This protein binds this small molecule.
Small molecule (SMILES): O=C1[C@@H](O)[C@H](O)C(O)[C@H](O)[C@H]1O

Sequence of chain 3.B:
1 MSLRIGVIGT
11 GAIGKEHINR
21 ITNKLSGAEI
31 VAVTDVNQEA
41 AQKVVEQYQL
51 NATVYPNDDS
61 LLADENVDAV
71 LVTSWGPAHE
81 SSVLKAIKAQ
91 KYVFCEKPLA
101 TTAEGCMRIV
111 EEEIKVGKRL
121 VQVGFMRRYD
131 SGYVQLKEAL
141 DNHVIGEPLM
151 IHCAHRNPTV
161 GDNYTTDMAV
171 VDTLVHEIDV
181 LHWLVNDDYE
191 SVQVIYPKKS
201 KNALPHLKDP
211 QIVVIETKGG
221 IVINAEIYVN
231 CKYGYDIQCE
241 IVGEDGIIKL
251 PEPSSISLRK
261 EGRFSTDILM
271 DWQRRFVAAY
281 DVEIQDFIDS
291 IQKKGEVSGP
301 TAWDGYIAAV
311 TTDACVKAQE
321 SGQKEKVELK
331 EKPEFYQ

Binding-site contacts:
Ligand atom C6 contacts residue THR173 of chain 3.B at 4.3 Å.
Ligand atom C5 contacts residue TYR235 of chain 3.B at 4.1 Å (hydrophobic).
Ligand atom C3 contacts residue TYR235 of chain 3.B at 4.2 Å (hydrophobic).
Ligand atom C2 contacts residue LYS97 of chain 3.B at 4.3 Å.
Ligand atom O2 contacts residue NAI1 of chain 3.E at 4.2 Å.
Ligand atom C5 contacts residue HIS155 of chain 3.B at 4.2 Å.
Ligand atom O1 contacts residue ASP172 of chain 3.B at 2.9 Å (salt-bridge).
Ligand atom O4 contacts residue TRP272 of chain 3.B at 4.3 Å.
Ligand atom O4 contacts residue TYR235 of chain 3.B at 2.4 Å (h-bond).
Ligand atom O4 contacts residue HIS155 of chain 3.B at 2.8 Å (h-bond).
Ligand atom C3 contacts residue HIS155 of chain 3.B at 4.1 Å.
Ligand atom O5 contacts residue NAI1 of chain 3.E at 4.2 Å.
Ligand atom O2 contacts residue THR173 of chain 3.B at 4.2 Å.
Ligand atom O2 contacts residue LYS97 of chain 3.B at 3.4 Å.
Ligand atom C4 contacts residue TYR235 of chain 3.B at 3.7 Å (hydrophobic).
Ligand atom C5 contacts residue NAI1 of chain 3.E at 3.4 Å.
Ligand atom C4 contacts residue HIS155 of chain 3.B at 3.2 Å.
Ligand atom O5 contacts residue ASN157 of chain 3.B at 3.1 Å (h-bond).
Ligand atom O1 contacts residue THR173 of chain 3.B at 4.2 Å.
Ligand atom O3 contacts residue HIS176 of chain 3.B at 2.7 Å.
Ligand atom O2 contacts residue HIS176 of chain 3.B at 2.1 Å (h-bond).
Ligand atom C3 contacts residue HIS176 of chain 3.B at 3.4 Å.
Ligand atom O1 contacts residue NAI1 of chain 3.E at 3.7 Å.
Ligand atom C2 contacts residue ASP172 of chain 3.B at 3.8 Å.
Ligand atom O3 contacts residue HIS155 of chain 3.B at 3.6 Å.
Ligand atom C2 contacts residue NAI1 of chain 3.E at 3.7 Å.
Ligand atom C5 contacts residue TRP272 of chain 3.B at 4.0 Å (hydrophobic).
Ligand atom C1 contacts residue NAI1 of chain 3.E at 3.0 Å.
Ligand atom O5 contacts residue HIS155 of chain 3.B at 4.2 Å.
Ligand atom O2 contacts residue ASP172 of chain 3.B at 3.0 Å (salt-bridge).
Ligand atom O4 contacts residue ARG127 of chain 3.B at 4.2 Å.
Ligand atom O3 contacts residue ARG127 of chain 3.B at 3.6 Å (salt-bridge).
Ligand atom O1 contacts residue LYS97 of chain 3.B at 3.9 Å.
Ligand atom O5 contacts residue TYR235 of chain 3.B at 3.4 Å.
Ligand atom O3 contacts residue TYR235 of chain 3.B at 4.0 Å.
Ligand atom O6 contacts residue NAI1 of chain 3.E at 2.4 Å (h-bond).
Ligand atom O5 contacts residue TRP272 of chain 3.B at 3.8 Å.
Ligand atom C6 contacts residue NAI1 of chain 3.E at 3.0 Å.
Ligand atom C1 contacts residue ASP172 of chain 3.B at 3.9 Å.
Ligand atom C2 contacts residue HIS176 of chain 3.B at 3.0 Å.